Sequence of chain 1.A:
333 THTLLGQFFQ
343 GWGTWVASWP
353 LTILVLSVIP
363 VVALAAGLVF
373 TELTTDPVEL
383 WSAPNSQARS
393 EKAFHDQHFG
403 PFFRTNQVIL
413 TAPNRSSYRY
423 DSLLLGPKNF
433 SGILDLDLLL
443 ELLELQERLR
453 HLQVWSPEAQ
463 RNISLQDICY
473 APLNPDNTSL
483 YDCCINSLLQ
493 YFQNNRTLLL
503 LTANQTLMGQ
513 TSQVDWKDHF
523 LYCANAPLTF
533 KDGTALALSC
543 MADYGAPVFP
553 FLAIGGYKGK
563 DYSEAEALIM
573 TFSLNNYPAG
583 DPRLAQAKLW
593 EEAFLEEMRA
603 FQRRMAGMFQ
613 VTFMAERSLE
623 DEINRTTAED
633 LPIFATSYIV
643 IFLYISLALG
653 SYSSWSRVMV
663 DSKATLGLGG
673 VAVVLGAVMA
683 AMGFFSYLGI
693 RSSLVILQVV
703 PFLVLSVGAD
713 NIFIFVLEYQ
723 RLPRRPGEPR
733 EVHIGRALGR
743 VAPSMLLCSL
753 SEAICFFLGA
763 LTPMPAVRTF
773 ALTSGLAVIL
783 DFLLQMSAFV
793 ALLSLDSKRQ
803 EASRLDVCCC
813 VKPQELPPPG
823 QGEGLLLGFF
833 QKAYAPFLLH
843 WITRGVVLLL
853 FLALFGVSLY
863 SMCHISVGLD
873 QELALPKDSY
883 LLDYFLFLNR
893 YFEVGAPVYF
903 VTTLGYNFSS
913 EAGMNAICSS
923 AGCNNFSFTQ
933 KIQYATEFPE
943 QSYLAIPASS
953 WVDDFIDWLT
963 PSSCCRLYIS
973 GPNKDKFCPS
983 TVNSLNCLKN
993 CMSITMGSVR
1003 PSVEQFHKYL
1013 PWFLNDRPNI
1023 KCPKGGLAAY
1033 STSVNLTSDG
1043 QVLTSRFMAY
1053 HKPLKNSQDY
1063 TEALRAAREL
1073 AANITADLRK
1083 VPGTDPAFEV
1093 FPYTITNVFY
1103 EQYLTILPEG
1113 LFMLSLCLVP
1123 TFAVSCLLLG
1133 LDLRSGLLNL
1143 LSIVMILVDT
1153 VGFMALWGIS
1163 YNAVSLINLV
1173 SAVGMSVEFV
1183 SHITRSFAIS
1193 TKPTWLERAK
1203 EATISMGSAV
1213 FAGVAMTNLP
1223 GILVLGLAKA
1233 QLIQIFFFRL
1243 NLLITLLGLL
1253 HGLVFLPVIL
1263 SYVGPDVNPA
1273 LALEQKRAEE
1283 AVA

Binding-site contacts:
Ligand atom C6 contacts residue ASN1075 of chain 1.A at 4.1 Å.
Ligand atom O5 contacts residue ASN1075 of chain 1.A at 2.4 Å (h-bond).
Ligand atom C7 contacts residue ASN1075 of chain 1.A at 4.1 Å.
Ligand atom C2 contacts residue ASN1075 of chain 1.A at 2.6 Å.
Ligand atom O3 contacts residue ASN1075 of chain 1.A at 4.4 Å.
Ligand atom C1 contacts residue ASN1075 of chain 1.A at 1.5 Å.
Ligand atom C6 contacts residue ASP1079 of chain 1.A at 4.0 Å.
Ligand atom O5 contacts residue ASP1079 of chain 1.A at 4.3 Å.
Ligand atom C4 contacts residue ASN1075 of chain 1.A at 4.0 Å.
Ligand atom C3 contacts residue ASN1075 of chain 1.A at 3.8 Å.
Ligand atom N2 contacts residue ASN1075 of chain 1.A at 2.9 Å (h-bond).
Ligand atom C6 contacts residue ALA1078 of chain 1.A at 4.4 Å (hydrophobic).
Ligand atom C5 contacts residue ASN1075 of chain 1.A at 3.0 Å.
Ligand atom O6 contacts residue ALA1078 of chain 1.A at 4.2 Å.

The protein below binds the small molecule below.
Small molecule (SMILES): CC(=O)N[C@@H]1[C@@H](O)[C@H](O)[C@@H](CO)O[C@H]1O